A protein and the small-molecule ligand that binds it are described below.
Small molecule (SMILES): CC(=O)N[C@@H]1[C@@H](O)[C@H](O)[C@@H](CO)O[C@H]1O

Binding-site contacts:
Ligand atom C5 contacts residue ARG14 of chain 7.A at 3.9 Å.
Ligand atom C4 contacts residue ASN57 of chain 7.A at 4.3 Å.
Ligand atom C2 contacts residue ASN57 of chain 7.A at 2.6 Å.
Ligand atom C3 contacts residue ASN57 of chain 7.A at 3.9 Å.
Ligand atom C1 contacts residue ASN57 of chain 7.A at 1.5 Å.
Ligand atom C7 contacts residue ASN57 of chain 7.A at 3.3 Å.
Ligand atom O5 contacts residue ASN57 of chain 7.A at 2.4 Å (h-bond).
Ligand atom C8 contacts residue ASN57 of chain 7.A at 3.5 Å.
Ligand atom O7 contacts residue ASN57 of chain 7.A at 4.1 Å.
Ligand atom N2 contacts residue ASN57 of chain 7.A at 2.9 Å (h-bond).
Ligand atom O5 contacts residue ARG14 of chain 7.A at 4.3 Å.
Ligand atom C5 contacts residue ASN57 of chain 7.A at 3.7 Å.
Ligand atom C6 contacts residue ARG14 of chain 7.A at 4.0 Å.
Ligand atom C1 contacts residue ARG14 of chain 7.A at 4.2 Å.

Sequence of chain 7.A:
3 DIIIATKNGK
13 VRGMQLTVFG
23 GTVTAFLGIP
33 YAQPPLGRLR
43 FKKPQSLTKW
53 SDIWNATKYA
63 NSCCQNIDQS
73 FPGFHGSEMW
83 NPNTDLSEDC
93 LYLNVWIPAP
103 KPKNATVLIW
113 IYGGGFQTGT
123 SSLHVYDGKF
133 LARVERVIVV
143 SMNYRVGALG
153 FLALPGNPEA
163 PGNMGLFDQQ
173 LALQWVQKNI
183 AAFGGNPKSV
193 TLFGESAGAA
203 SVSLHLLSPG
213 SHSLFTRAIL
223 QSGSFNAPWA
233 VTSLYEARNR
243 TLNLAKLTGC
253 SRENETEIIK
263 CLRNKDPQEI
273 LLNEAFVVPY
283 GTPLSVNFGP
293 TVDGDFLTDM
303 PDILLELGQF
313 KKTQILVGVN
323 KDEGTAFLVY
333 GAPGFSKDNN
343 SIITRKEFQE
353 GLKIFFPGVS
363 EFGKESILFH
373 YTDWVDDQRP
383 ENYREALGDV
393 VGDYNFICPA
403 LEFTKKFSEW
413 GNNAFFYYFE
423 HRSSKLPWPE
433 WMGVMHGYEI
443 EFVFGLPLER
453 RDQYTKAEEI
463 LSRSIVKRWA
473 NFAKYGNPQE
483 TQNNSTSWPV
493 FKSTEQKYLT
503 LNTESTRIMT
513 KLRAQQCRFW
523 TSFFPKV